Sequence of chain 2.A:
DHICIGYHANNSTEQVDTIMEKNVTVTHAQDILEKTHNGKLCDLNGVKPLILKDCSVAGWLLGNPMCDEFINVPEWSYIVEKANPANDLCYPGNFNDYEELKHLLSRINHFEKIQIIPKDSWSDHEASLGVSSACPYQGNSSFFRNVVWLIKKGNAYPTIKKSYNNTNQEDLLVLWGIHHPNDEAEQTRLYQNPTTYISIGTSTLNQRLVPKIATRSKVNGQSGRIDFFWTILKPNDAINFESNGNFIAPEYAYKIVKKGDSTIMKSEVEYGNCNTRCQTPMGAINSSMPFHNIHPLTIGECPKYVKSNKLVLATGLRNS

Binding-site contacts:
Ligand atom N2 contacts residue ASN171 of chain 1.A at 3.0 Å (h-bond).
Ligand atom C3 contacts residue ASN171 of chain 1.A at 3.7 Å.
Ligand atom C5 contacts residue ASN242 of chain 1.A at 3.3 Å.
Ligand atom C2 contacts residue ASN171 of chain 1.A at 2.5 Å.
Ligand atom C7 contacts residue ASN242 of chain 1.A at 4.3 Å.
Ligand atom N2 contacts residue ASN242 of chain 1.A at 3.3 Å (h-bond).
Ligand atom N2 contacts residue ASP243 of chain 1.A at 4.4 Å.
Ligand atom C8 contacts residue ALA244 of chain 1.A at 3.0 Å (hydrophobic).
Ligand atom C3 contacts residue ASN242 of chain 1.A at 3.7 Å.
Ligand atom O5 contacts residue ASN242 of chain 1.A at 4.2 Å.
Ligand atom C8 contacts residue SER223 of chain 2.A at 2.9 Å.
Ligand atom C6 contacts residue ASN242 of chain 1.A at 3.9 Å.
Ligand atom C4 contacts residue ASN171 of chain 1.A at 4.1 Å.
Ligand atom C7 contacts residue ALA244 of chain 1.A at 3.5 Å (hydrophobic).
Ligand atom N2 contacts residue ALA244 of chain 1.A at 4.2 Å.
Ligand atom C5 contacts residue ASN171 of chain 1.A at 3.3 Å.
Ligand atom O7 contacts residue ASN171 of chain 1.A at 3.9 Å.
Ligand atom C4 contacts residue ASN242 of chain 1.A at 3.7 Å.
Ligand atom O4 contacts residue ASN242 of chain 1.A at 3.3 Å (h-bond).
Ligand atom O7 contacts residue ALA244 of chain 1.A at 3.9 Å.
Ligand atom C1 contacts residue ASN242 of chain 1.A at 3.4 Å.
Ligand atom C7 contacts residue ASN171 of chain 1.A at 3.6 Å.
Ligand atom C2 contacts residue ASN242 of chain 1.A at 3.7 Å.
Ligand atom C1 contacts residue ASN171 of chain 1.A at 1.4 Å.
Ligand atom C8 contacts residue ASP243 of chain 1.A at 4.0 Å.
Ligand atom C7 contacts residue SER223 of chain 2.A at 4.4 Å.
Ligand atom O5 contacts residue ASN171 of chain 1.A at 2.0 Å (h-bond).
Ligand atom C6 contacts residue ASN171 of chain 1.A at 4.3 Å.

Sequence of chain 1.A:
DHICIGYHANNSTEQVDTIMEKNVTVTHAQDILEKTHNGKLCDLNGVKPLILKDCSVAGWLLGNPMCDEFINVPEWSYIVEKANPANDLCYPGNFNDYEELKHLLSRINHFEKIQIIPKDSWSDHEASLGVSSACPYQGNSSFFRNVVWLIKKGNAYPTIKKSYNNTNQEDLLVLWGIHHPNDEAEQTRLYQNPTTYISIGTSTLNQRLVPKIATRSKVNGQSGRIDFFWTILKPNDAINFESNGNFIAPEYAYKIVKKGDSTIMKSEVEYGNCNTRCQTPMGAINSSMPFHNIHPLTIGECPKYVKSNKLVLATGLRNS

The small molecule below binds the protein below.
Small molecule (SMILES): CC(=O)N[C@@H]1[C@@H](O)[C@H](O)[C@@H](CO)O[C@H]1O